Binding-site contacts:
Ligand atom CA contacts residue VAL205 of chain 8.A at 3.2 Å (hydrophobic).
Ligand atom CD1 contacts residue ASN74 of chain 3.A at 3.8 Å.
Ligand atom N contacts residue GLU44 of chain 3.A at 2.8 Å (salt-bridge).
Ligand atom CZ contacts residue SER38 of chain 8.A at 3.3 Å.
Ligand atom CE1 contacts residue SER38 of chain 8.A at 3.8 Å.
Ligand atom CA contacts residue GLU44 of chain 3.A at 3.6 Å.
Ligand atom CG contacts residue VAL40 of chain 3.A at 3.6 Å (hydrophobic).
Ligand atom O contacts residue ASN207 of chain 8.A at 3.2 Å (h-bond).
Ligand atom CB contacts residue GLU44 of chain 3.A at 3.4 Å.
Ligand atom CZ contacts residue ALA42 of chain 8.A at 3.5 Å (hydrophobic).
Ligand atom CD2 contacts residue LEU41 of chain 8.A at 3.6 Å (hydrophobic).
Ligand atom CE2 contacts residue ASN207 of chain 8.A at 3.5 Å.
Ligand atom CD1 contacts residue SER38 of chain 8.A at 3.6 Å.
Ligand atom O contacts residue LYS204 of chain 8.A at 3.7 Å.
Ligand atom CZ2 contacts residue ASN74 of chain 3.A at 3.6 Å.
Ligand atom CD2 contacts residue GLU45 of chain 8.A at 3.8 Å.
Ligand atom O contacts residue ALA206 of chain 8.A at 3.1 Å.
Ligand atom CA contacts residue VAL205 of chain 8.A at 3.9 Å (hydrophobic).
Ligand atom CE1 contacts residue ALA206 of chain 8.A at 3.9 Å (hydrophobic).
Ligand atom CE2 contacts residue VAL40 of chain 3.A at 3.6 Å (hydrophobic).
Ligand atom CZ2 contacts residue ASN207 of chain 8.A at 3.6 Å.
Ligand atom O contacts residue ASN207 of chain 8.A at 2.8 Å (h-bond).
Ligand atom NE1 contacts residue VAL40 of chain 3.A at 3.7 Å.
Ligand atom N contacts residue GLU44 of chain 3.A at 3.3 Å (salt-bridge).
Ligand atom C contacts residue LEU203 of chain 8.A at 3.5 Å (hydrophobic).
Ligand atom NE1 contacts residue ASN207 of chain 8.A at 3.6 Å.
Ligand atom CE1 contacts residue ALA42 of chain 8.A at 3.8 Å (hydrophobic).
Ligand atom C contacts residue VAL205 of chain 8.A at 3.5 Å (hydrophobic).
Ligand atom CH2 contacts residue ARG34 of chain 8.A at 3.5 Å.
Ligand atom O contacts residue VAL205 of chain 8.A at 3.5 Å (h-bond).
Ligand atom CE2 contacts residue GLU45 of chain 8.A at 3.9 Å.
Ligand atom CZ2 contacts residue ARG34 of chain 8.A at 3.6 Å.
Ligand atom CD1 contacts residue VAL40 of chain 3.A at 3.7 Å (hydrophobic).
Ligand atom CH2 contacts residue ILE37 of chain 3.A at 3.8 Å (hydrophobic).
Ligand atom O contacts residue VAL205 of chain 8.A at 2.9 Å (h-bond).
Ligand atom C contacts residue GLU44 of chain 3.A at 3.7 Å.
Ligand atom CD1 contacts residue ASN207 of chain 8.A at 3.5 Å.
Ligand atom NE1 contacts residue ASN74 of chain 3.A at 2.9 Å (h-bond).
Ligand atom N contacts residue VAL205 of chain 8.A at 2.8 Å (h-bond).
Ligand atom CD2 contacts residue VAL40 of chain 3.A at 3.5 Å (hydrophobic).

Sequence of chain 3.A:
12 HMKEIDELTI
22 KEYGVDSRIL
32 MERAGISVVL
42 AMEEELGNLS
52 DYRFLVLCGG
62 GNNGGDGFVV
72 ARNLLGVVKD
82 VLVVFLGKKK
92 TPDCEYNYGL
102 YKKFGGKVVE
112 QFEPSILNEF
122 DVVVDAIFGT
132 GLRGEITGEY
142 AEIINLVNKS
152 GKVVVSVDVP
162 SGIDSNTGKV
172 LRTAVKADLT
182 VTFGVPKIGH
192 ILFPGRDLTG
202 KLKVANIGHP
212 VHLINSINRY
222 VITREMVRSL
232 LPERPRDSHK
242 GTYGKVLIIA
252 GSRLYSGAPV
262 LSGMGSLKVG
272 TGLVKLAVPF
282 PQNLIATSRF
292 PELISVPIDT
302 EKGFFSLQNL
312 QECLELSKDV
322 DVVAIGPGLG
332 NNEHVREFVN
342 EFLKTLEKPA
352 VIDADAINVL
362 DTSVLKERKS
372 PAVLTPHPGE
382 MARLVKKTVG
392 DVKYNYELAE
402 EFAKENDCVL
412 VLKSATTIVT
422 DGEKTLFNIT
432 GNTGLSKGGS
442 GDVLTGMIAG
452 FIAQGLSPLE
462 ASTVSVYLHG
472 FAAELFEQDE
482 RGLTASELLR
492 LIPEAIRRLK

Sequence of chain 8.A:
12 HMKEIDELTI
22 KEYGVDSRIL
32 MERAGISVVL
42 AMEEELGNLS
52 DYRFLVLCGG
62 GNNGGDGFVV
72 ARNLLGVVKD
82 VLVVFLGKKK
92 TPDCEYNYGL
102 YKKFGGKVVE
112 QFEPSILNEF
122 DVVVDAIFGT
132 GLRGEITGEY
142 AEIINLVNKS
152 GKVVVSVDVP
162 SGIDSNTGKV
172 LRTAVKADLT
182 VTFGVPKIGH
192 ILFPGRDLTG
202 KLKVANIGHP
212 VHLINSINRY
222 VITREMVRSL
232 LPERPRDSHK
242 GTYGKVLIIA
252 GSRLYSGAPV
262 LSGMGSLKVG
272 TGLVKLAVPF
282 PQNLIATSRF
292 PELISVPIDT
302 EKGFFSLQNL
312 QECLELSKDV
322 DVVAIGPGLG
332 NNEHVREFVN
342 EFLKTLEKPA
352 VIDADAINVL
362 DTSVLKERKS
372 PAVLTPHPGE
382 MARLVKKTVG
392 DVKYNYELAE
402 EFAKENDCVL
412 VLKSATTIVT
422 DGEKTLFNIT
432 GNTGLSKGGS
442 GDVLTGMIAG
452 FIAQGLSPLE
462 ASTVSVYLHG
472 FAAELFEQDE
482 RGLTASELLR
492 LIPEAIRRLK

This protein binds this small molecule.
Small molecule (SMILES): CC(C)C[C@H](NC(=O)[C@H](CC1=CN=C2C=CC=CC12)NC(=O)[C@H](C)N)C(=O)N[C@@H](Cc1ccccc1)C(=O)N[C@@H](CCC(=O)O)C(=O)N[C@@H](C)C=O